Sequence of chain 19.A:
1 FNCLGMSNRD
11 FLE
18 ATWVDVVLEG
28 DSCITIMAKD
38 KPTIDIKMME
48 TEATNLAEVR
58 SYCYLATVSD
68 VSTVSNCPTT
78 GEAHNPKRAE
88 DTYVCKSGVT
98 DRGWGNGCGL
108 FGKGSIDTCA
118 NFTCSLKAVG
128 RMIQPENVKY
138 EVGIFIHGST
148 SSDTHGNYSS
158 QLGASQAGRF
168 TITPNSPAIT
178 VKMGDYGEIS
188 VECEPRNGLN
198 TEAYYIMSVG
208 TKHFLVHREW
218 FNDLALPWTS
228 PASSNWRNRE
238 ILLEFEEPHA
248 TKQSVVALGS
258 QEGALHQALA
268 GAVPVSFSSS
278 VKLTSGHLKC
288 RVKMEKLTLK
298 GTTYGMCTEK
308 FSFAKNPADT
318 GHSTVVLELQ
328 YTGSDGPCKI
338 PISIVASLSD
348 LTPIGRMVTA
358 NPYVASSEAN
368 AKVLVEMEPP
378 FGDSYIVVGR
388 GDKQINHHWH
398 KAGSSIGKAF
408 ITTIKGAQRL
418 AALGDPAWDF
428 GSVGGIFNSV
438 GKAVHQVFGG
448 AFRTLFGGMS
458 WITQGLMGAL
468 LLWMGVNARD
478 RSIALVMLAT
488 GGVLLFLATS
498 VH

Binding-site contacts:
Ligand atom C1 contacts residue THR120 of chain 19.A at 4.4 Å.
Ligand atom C1 contacts residue THR89 of chain 19.A at 4.2 Å.
Ligand atom O6 contacts residue PHE119 of chain 19.A at 3.0 Å (h-bond).
Ligand atom O5 contacts residue THR89 of chain 19.A at 4.5 Å.
Ligand atom C7 contacts residue ASN118 of chain 19.A at 3.4 Å.
Ligand atom C5 contacts residue THR120 of chain 19.A at 4.0 Å.
Ligand atom C6 contacts residue PHE119 of chain 19.A at 4.2 Å (hydrophobic).
Ligand atom C8 contacts residue ASP67 of chain 19.A at 3.3 Å.
Ligand atom C3 contacts residue ASN118 of chain 19.A at 3.8 Å.
Ligand atom C2 contacts residue ASN118 of chain 19.A at 2.4 Å.
Ligand atom O7 contacts residue ASN118 of chain 19.A at 4.3 Å.
Ligand atom O5 contacts residue THR120 of chain 19.A at 3.2 Å (h-bond).
Ligand atom C7 contacts residue TYR90 of chain 19.A at 4.2 Å (hydrophobic).
Ligand atom O6 contacts residue THR120 of chain 19.A at 3.1 Å (h-bond).
Ligand atom C1 contacts residue ASN118 of chain 19.A at 1.4 Å.
Ligand atom N2 contacts residue ASN118 of chain 19.A at 2.9 Å (h-bond).
Ligand atom N2 contacts residue ASP67 of chain 19.A at 4.5 Å.
Ligand atom N2 contacts residue TYR90 of chain 19.A at 4.2 Å.
Ligand atom O7 contacts residue TYR90 of chain 19.A at 3.8 Å.
Ligand atom C8 contacts residue ASN118 of chain 19.A at 3.6 Å.
Ligand atom C4 contacts residue ASN118 of chain 19.A at 4.2 Å.
Ligand atom C5 contacts residue THR89 of chain 19.A at 4.5 Å.
Ligand atom O5 contacts residue PHE119 of chain 19.A at 4.1 Å.
Ligand atom C8 contacts residue SER66 of chain 19.A at 3.3 Å.
Ligand atom O6 contacts residue THR89 of chain 19.A at 4.0 Å.
Ligand atom O5 contacts residue ASN118 of chain 19.A at 2.4 Å (h-bond).
Ligand atom O7 contacts residue ASP67 of chain 19.A at 2.8 Å (salt-bridge).
Ligand atom C7 contacts residue ASP67 of chain 19.A at 3.3 Å.
Ligand atom C6 contacts residue THR120 of chain 19.A at 3.4 Å.
Ligand atom C5 contacts residue ASN118 of chain 19.A at 3.6 Å.

This protein binds this small molecule.
Small molecule (SMILES): CC(=O)N[C@@H]1[C@@H](O)[C@H](O)[C@@H](CO)O[C@H]1O